Sequence of chain 1.D:
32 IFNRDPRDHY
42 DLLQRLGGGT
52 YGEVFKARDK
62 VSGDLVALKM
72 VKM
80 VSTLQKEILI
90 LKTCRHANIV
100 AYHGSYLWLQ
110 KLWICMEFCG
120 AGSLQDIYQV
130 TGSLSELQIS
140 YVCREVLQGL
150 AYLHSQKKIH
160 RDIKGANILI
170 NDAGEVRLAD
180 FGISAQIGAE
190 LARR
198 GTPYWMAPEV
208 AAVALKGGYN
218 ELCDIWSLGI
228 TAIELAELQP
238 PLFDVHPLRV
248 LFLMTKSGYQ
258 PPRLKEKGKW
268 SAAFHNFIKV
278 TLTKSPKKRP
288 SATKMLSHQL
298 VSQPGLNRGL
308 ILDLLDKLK

Binding-site contacts:
Ligand atom C10 contacts residue SER122 of chain 1.D at 3.7 Å.
Ligand atom C22 contacts residue ASP179 of chain 1.D at 3.7 Å.
Ligand atom N5 contacts residue GLU116 of chain 1.D at 2.9 Å (salt-bridge).
Ligand atom CL1 contacts residue MET115 of chain 1.D at 3.0 Å.
Ligand atom C12 contacts residue LEU47 of chain 1.D at 3.7 Å (hydrophobic).
Ligand atom N4 contacts residue ASP125 of chain 1.D at 2.9 Å (salt-bridge).
Ligand atom C2 contacts residue ALA68 of chain 1.D at 3.9 Å (hydrophobic).
Ligand atom C1 contacts residue CYS118 of chain 1.D at 3.1 Å (hydrophobic).
Ligand atom N2 contacts residue CYS118 of chain 1.D at 2.9 Å (h-bond).
Ligand atom C10 contacts residue ASP125 of chain 1.D at 3.6 Å.
Ligand atom C13 contacts residue ASP125 of chain 1.D at 3.5 Å.
Ligand atom CL1 contacts residue VAL99 of chain 1.D at 3.6 Å.
Ligand atom C10 contacts residue ALA165 of chain 1.D at 3.5 Å (hydrophobic).
Ligand atom N6 contacts residue LYS70 of chain 1.D at 3.2 Å.
Ligand atom N1 contacts residue LEU47 of chain 1.D at 3.8 Å.
Ligand atom N6 contacts residue ASP179 of chain 1.D at 3.6 Å.
Ligand atom C21 contacts residue LEU168 of chain 1.D at 3.6 Å (hydrophobic).
Ligand atom O1 contacts residue GLY48 of chain 1.D at 3.6 Å.
Ligand atom C13 contacts residue GLN124 of chain 1.D at 3.6 Å.
Ligand atom N5 contacts residue LEU168 of chain 1.D at 3.7 Å.
Ligand atom C11 contacts residue ASP125 of chain 1.D at 3.4 Å.
Ligand atom C3 contacts residue LEU168 of chain 1.D at 3.8 Å (hydrophobic).
Ligand atom C12 contacts residue ASP125 of chain 1.D at 3.5 Å.
Ligand atom C13 contacts residue SER122 of chain 1.D at 3.9 Å.
Ligand atom C17 contacts residue MET115 of chain 1.D at 3.4 Å (hydrophobic).
Ligand atom C19 contacts residue ASP179 of chain 1.D at 3.5 Å.
Ligand atom N5 contacts residue ALA68 of chain 1.D at 3.5 Å.
Ligand atom N4 contacts residue SER122 of chain 1.D at 3.6 Å.
Ligand atom C1 contacts residue PHE117 of chain 1.D at 3.8 Å (hydrophobic).
Ligand atom C5 contacts residue VAL55 of chain 1.D at 3.7 Å (hydrophobic).
Ligand atom C15 contacts residue GLU116 of chain 1.D at 3.8 Å.
Ligand atom C17 contacts residue VAL55 of chain 1.D at 3.8 Å (hydrophobic).
Ligand atom C2 contacts residue LEU168 of chain 1.D at 3.8 Å (hydrophobic).
Ligand atom N2 contacts residue PHE117 of chain 1.D at 3.6 Å.
Ligand atom C9 contacts residue ASP125 of chain 1.D at 3.5 Å.
Ligand atom C2 contacts residue CYS118 of chain 1.D at 3.9 Å (hydrophobic).
Ligand atom C1 contacts residue LEU47 of chain 1.D at 3.9 Å (hydrophobic).
Ligand atom C15 contacts residue LEU168 of chain 1.D at 3.5 Å (hydrophobic).
Ligand atom CL1 contacts residue GLU116 of chain 1.D at 3.9 Å.
Ligand atom C14 contacts residue LEU168 of chain 1.D at 3.5 Å (hydrophobic).

A protein and the small-molecule ligand that binds it are described below.
Small molecule (SMILES): CN1CCC2(CC1)CN(c1ncnc3[nH]c(Cl)c(-c4cccc(C#N)c4)c13)CCO2